This small molecule binds to this protein.
Small molecule (SMILES): Nc1nc2c(ncn2[C@@H]2O[C@H](CO[P](=O)(O)O[P](=O)(O)OP(O)(O)=S)[C@@H](O)[C@H]2O)c(=O)[nH]1

Binding-site contacts:
Ligand atom C5' contacts residue GLU190 of chain 1.E at 3.3 Å.
Ligand atom S1G contacts residue ARG241 of chain 1.E at 2.7 Å (salt-bridge).
Ligand atom O2G contacts residue MG1 of chain 1.N at 2.1 Å.
Ligand atom C2 contacts residue TRP38 of chain 1.D at 3.5 Å (hydrophobic).
Ligand atom O6 contacts residue PHE253 of chain 1.D at 3.2 Å.
Ligand atom O4' contacts residue SER317 of chain 1.D at 3.5 Å.
Ligand atom PB contacts residue THR34 of chain 1.D at 3.3 Å.
Ligand atom O3A contacts residue THR34 of chain 1.D at 2.9 Å (h-bond).
Ligand atom O3' contacts residue ASP192 of chain 1.E at 3.2 Å (salt-bridge).
Ligand atom C2' contacts residue ASN199 of chain 1.E at 3.5 Å.
Ligand atom O2G contacts residue GLU172 of chain 1.D at 2.7 Å (salt-bridge).
Ligand atom O3G contacts residue LYS36 of chain 1.D at 3.3 Å.
Ligand atom O2' contacts residue ASN199 of chain 1.E at 2.5 Å (h-bond).
Ligand atom O1B contacts residue LYS36 of chain 1.D at 3.0 Å (salt-bridge).
Ligand atom C2' contacts residue TRP38 of chain 1.D at 3.5 Å (hydrophobic).
Ligand atom N2 contacts residue ILE262 of chain 1.D at 3.5 Å.
Ligand atom O2A contacts residue TRP38 of chain 1.D at 2.6 Å (h-bond).
Ligand atom O2B contacts residue THR37 of chain 1.D at 2.6 Å (h-bond).
Ligand atom O1B contacts residue THR37 of chain 1.D at 3.3 Å (h-bond).
Ligand atom O6 contacts residue TRP38 of chain 1.D at 3.5 Å.
Ligand atom C6 contacts residue TRP38 of chain 1.D at 3.5 Å (hydrophobic).
Ligand atom O3B contacts residue GLY33 of chain 1.D at 3.6 Å (h-bond).
Ligand atom O3' contacts residue LYS193 of chain 1.E at 3.4 Å.
Ligand atom O3' contacts residue ASN199 of chain 1.E at 3.4 Å (h-bond).
Ligand atom N7 contacts residue HIS316 of chain 1.D at 3.2 Å (h-bond).
Ligand atom O3G contacts residue GLU172 of chain 1.D at 3.5 Å (salt-bridge).
Ligand atom O2A contacts residue THR37 of chain 1.D at 3.2 Å (h-bond).
Ligand atom C8 contacts residue GLY35 of chain 1.D at 3.5 Å.
Ligand atom N1 contacts residue TRP38 of chain 1.D at 3.3 Å.
Ligand atom PB contacts residue MG1 of chain 1.N at 3.4 Å.
Ligand atom O1A contacts residue GLU190 of chain 1.E at 3.2 Å (salt-bridge).
Ligand atom O1A contacts residue LYS193 of chain 1.E at 2.4 Å (salt-bridge).
Ligand atom N7 contacts residue GLY35 of chain 1.D at 3.5 Å.
Ligand atom O2B contacts residue MG1 of chain 1.N at 2.1 Å.
Ligand atom N9 contacts residue LEU320 of chain 1.D at 3.5 Å.
Ligand atom O1B contacts residue THR34 of chain 1.D at 2.9 Å (h-bond).
Ligand atom C5' contacts residue ARG240 of chain 1.E at 3.3 Å.
Ligand atom C4' contacts residue GLU190 of chain 1.E at 3.5 Å.
Ligand atom O2G contacts residue ARG241 of chain 1.E at 2.9 Å (salt-bridge).
Ligand atom PG contacts residue MG1 of chain 1.N at 3.6 Å.

Sequence of chain 1.E:
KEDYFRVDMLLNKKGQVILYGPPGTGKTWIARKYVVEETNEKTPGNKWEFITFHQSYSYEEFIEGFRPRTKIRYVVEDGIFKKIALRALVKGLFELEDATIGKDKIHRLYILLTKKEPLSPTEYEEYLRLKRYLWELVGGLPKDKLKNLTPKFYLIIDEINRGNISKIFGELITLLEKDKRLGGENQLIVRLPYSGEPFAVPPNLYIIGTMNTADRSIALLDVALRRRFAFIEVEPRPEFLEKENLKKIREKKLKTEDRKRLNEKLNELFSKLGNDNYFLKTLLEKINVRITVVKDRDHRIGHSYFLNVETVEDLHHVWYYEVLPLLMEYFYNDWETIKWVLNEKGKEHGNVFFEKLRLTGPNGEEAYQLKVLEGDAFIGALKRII

Sequence of chain 1.D:
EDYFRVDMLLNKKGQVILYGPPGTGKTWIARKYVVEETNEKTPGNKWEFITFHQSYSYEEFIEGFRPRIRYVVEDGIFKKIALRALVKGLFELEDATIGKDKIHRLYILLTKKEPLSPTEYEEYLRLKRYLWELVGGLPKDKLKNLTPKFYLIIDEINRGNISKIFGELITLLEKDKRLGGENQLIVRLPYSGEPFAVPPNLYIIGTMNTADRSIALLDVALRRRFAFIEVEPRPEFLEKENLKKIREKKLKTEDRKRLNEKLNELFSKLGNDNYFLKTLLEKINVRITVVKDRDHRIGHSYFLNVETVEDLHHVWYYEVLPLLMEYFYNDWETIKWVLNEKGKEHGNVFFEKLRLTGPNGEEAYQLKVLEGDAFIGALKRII